This small molecule binds to this protein.
Small molecule (SMILES): CC(=O)N[C@@H]1[C@@H](O)[C@H](O)[C@@H](CO)O[C@H]1O

Binding-site contacts:
Ligand atom O4 contacts residue ILE1 of chain 1.C at 4.4 Å.
Ligand atom N2 contacts residue ASN48 of chain 1.D at 3.5 Å (h-bond).
Ligand atom C2 contacts residue ILE1 of chain 1.C at 4.2 Å (hydrophobic).
Ligand atom C5 contacts residue ASN48 of chain 1.D at 3.7 Å.
Ligand atom C8 contacts residue ILE1 of chain 1.C at 3.0 Å (hydrophobic).
Ligand atom O7 contacts residue LYS2 of chain 1.C at 4.1 Å.
Ligand atom O7 contacts residue ASN48 of chain 1.D at 3.6 Å (h-bond).
Ligand atom O7 contacts residue ILE1 of chain 1.C at 3.6 Å (h-bond).
Ligand atom C3 contacts residue ASN48 of chain 1.D at 3.4 Å.
Ligand atom C1 contacts residue ASN48 of chain 1.D at 1.4 Å.
Ligand atom C4 contacts residue ASN48 of chain 1.D at 4.1 Å.
Ligand atom N2 contacts residue ILE1 of chain 1.C at 3.2 Å (h-bond).
Ligand atom C1 contacts residue ILE1 of chain 1.C at 3.9 Å (hydrophobic).
Ligand atom C7 contacts residue ASN48 of chain 1.D at 3.9 Å.
Ligand atom O5 contacts residue ASN48 of chain 1.D at 2.4 Å (h-bond).
Ligand atom C7 contacts residue ILE1 of chain 1.C at 3.0 Å (hydrophobic).
Ligand atom O3 contacts residue GLN51 of chain 1.D at 4.0 Å.
Ligand atom O3 contacts residue ASN48 of chain 1.D at 3.3 Å (h-bond).
Ligand atom C2 contacts residue ASN48 of chain 1.D at 2.4 Å.

Sequence of chain 1.C:
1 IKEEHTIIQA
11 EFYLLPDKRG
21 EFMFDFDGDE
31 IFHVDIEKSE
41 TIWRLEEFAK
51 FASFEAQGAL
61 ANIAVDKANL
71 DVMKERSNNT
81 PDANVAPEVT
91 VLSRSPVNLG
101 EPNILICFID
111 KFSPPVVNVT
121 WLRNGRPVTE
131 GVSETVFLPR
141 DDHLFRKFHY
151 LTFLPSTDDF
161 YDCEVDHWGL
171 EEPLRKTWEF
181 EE

Sequence of chain 1.D:
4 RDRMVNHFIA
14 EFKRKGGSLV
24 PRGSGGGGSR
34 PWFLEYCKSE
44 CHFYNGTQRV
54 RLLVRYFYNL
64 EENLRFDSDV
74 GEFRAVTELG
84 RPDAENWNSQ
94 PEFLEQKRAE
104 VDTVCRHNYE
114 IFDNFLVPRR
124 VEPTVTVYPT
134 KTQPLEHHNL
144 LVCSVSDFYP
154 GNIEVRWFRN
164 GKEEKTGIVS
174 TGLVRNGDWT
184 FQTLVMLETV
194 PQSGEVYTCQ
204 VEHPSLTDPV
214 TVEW